Sequence of chain 1.F:
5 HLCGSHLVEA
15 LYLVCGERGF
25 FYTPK

Sequence of chain 1.N:
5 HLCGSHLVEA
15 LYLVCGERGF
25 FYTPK

Sequence of chain 1.P:
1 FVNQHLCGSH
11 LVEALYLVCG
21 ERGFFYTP

A small-molecule ligand and the protein it binds are described below.
Small molecule (SMILES): NC(=[NH2+])NCCC[C@H](N)C(=O)O

Binding-site contacts:
Ligand atom NH2 contacts residue LEU17 of chain 1.P at 4.1 Å.
Ligand atom CZ contacts residue HIS10 of chain 1.F at 3.3 Å.
Ligand atom CG contacts residue SER9 of chain 1.N at 4.3 Å.
Ligand atom CB contacts residue LEU6 of chain 1.F at 4.4 Å (hydrophobic).
Ligand atom CD contacts residue HIS10 of chain 1.F at 3.6 Å.
Ligand atom NH1 contacts residue LEU6 of chain 1.F at 3.6 Å.
Ligand atom CA contacts residue HIS10 of chain 1.F at 4.0 Å.
Ligand atom CG contacts residue HIS10 of chain 1.F at 3.6 Å.
Ligand atom NH1 contacts residue LEU17 of chain 1.P at 3.5 Å.
Ligand atom CA contacts residue HIS5 of chain 1.F at 3.1 Å.
Ligand atom CD contacts residue LEU17 of chain 1.P at 4.3 Å (hydrophobic).
Ligand atom CD contacts residue SER9 of chain 1.N at 4.4 Å.
Ligand atom CD contacts residue LEU6 of chain 1.F at 3.6 Å (hydrophobic).
Ligand atom O contacts residue CYS7 of chain 1.N at 4.2 Å.
Ligand atom NE contacts residue LEU6 of chain 1.F at 4.5 Å.
Ligand atom O contacts residue HIS10 of chain 1.F at 3.4 Å (h-bond).
Ligand atom CB contacts residue HIS10 of chain 1.F at 3.5 Å.
Ligand atom CZ contacts residue GLU13 of chain 1.F at 2.9 Å.
Ligand atom NE contacts residue TYR16 of chain 1.P at 4.0 Å.
Ligand atom NH1 contacts residue ALA14 of chain 1.F at 4.2 Å.
Ligand atom CZ contacts residue LEU17 of chain 1.P at 3.9 Å (hydrophobic).
Ligand atom CZ contacts residue SER9 of chain 1.N at 3.8 Å.
Ligand atom N contacts residue CYS7 of chain 1.F at 3.9 Å.
Ligand atom CG contacts residue HIS5 of chain 1.F at 4.3 Å.
Ligand atom NE contacts residue LEU17 of chain 1.P at 4.2 Å.
Ligand atom NE contacts residue GLU13 of chain 1.F at 3.8 Å.
Ligand atom N contacts residue HIS5 of chain 1.F at 3.1 Å (h-bond).
Ligand atom O contacts residue ZN1 of chain 1.NA at 3.7 Å.
Ligand atom NH1 contacts residue GLU13 of chain 1.F at 3.3 Å (salt-bridge).
Ligand atom NH1 contacts residue HIS10 of chain 1.F at 2.8 Å (h-bond).
Ligand atom NE contacts residue SER9 of chain 1.N at 3.3 Å (h-bond).
Ligand atom CB contacts residue HIS5 of chain 1.F at 3.0 Å.
Ligand atom NH2 contacts residue SER9 of chain 1.N at 3.4 Å (h-bond).
Ligand atom C contacts residue HIS10 of chain 1.F at 4.2 Å.
Ligand atom NH2 contacts residue HIS10 of chain 1.F at 3.5 Å (h-bond).
Ligand atom CD contacts residue TYR16 of chain 1.P at 4.1 Å (hydrophobic).
Ligand atom NH2 contacts residue GLU13 of chain 1.F at 2.1 Å (salt-bridge).
Ligand atom O contacts residue HIS10 of chain 1.N at 4.0 Å.
Ligand atom N contacts residue HIS10 of chain 1.F at 3.7 Å.
Ligand atom NE contacts residue HIS10 of chain 1.F at 3.1 Å (h-bond).